This protein binds this small molecule.
Small molecule (SMILES): O=C(O)CF

Binding-site contacts:
Ligand atom OXT contacts residue HIS282 of chain 1.A at 4.2 Å.
Ligand atom O contacts residue TYR221 of chain 1.A at 2.8 Å (h-bond).
Ligand atom O contacts residue HIS157 of chain 1.A at 2.7 Å (h-bond).
Ligand atom C contacts residue TRP158 of chain 1.A at 3.5 Å (hydrophobic).
Ligand atom O contacts residue ARG113 of chain 1.A at 4.2 Å.
Ligand atom OXT contacts residue TYR143 of chain 1.A at 4.2 Å.
Ligand atom C contacts residue TYR221 of chain 1.A at 3.5 Å (hydrophobic).
Ligand atom C contacts residue ASB112 of chain 1.A at 0.1 Å.
Ligand atom CH3 contacts residue HIS157 of chain 1.A at 4.4 Å.
Ligand atom OXT contacts residue ILE255 of chain 1.A at 3.5 Å.
Ligand atom CH3 contacts residue PHE42 of chain 1.A at 4.4 Å (hydrophobic).
Ligand atom F contacts residue TRP187 of chain 1.A at 3.5 Å.
Ligand atom OXT contacts residue ARG116 of chain 1.A at 4.3 Å.
Ligand atom F contacts residue TYR221 of chain 1.A at 2.5 Å.
Ligand atom CH3 contacts residue TYR221 of chain 1.A at 3.4 Å (hydrophobic).
Ligand atom OXT contacts residue TRP158 of chain 1.A at 3.9 Å.
Ligand atom C contacts residue ILE255 of chain 1.A at 4.2 Å (hydrophobic).
Ligand atom OXT contacts residue ASB112 of chain 1.A at 0.1 Å (h-bond).
Ligand atom CH3 contacts residue ARG113 of chain 1.A at 4.3 Å.
Ligand atom O contacts residue ASB112 of chain 1.A at 0.1 Å (h-bond).
Ligand atom OXT contacts residue HIS157 of chain 1.A at 4.3 Å.
Ligand atom F contacts residue PHE42 of chain 1.A at 3.5 Å.
Ligand atom F contacts residue HIS157 of chain 1.A at 4.0 Å.
Ligand atom CH3 contacts residue TRP187 of chain 1.A at 4.3 Å (hydrophobic).
Ligand atom F contacts residue ARG113 of chain 1.A at 4.3 Å.
Ligand atom F contacts residue ASB112 of chain 1.A at 1.2 Å.
Ligand atom O contacts residue TRP158 of chain 1.A at 2.6 Å (h-bond).
Ligand atom CH3 contacts residue HIS282 of chain 1.A at 3.9 Å.
Ligand atom CH3 contacts residue ASB112 of chain 1.A at 0.2 Å.
Ligand atom C contacts residue HIS157 of chain 1.A at 3.6 Å.

Sequence of chain 1.A:
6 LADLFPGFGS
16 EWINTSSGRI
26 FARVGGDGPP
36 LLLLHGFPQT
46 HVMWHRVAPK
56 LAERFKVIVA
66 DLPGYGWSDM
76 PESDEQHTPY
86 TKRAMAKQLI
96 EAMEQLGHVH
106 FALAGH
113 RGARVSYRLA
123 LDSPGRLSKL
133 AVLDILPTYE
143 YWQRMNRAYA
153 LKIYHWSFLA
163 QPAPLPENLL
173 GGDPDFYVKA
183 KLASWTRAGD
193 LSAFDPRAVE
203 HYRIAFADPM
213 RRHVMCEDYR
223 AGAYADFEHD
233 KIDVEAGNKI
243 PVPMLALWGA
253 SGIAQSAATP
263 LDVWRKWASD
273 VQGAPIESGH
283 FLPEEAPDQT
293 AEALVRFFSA